Binding-site contacts:
Ligand atom O2 contacts residue MET95 of chain 1.A at 2.6 Å (h-bond).
Ligand atom O3 contacts residue ALA55 of chain 1.A at 4.0 Å.
Ligand atom C2 contacts residue THR49 of chain 1.A at 3.6 Å.
Ligand atom C1 contacts residue MET95 of chain 1.A at 3.4 Å (hydrophobic).
Ligand atom C contacts residue ILE69 of chain 1.A at 3.9 Å (hydrophobic).
Ligand atom O3 contacts residue GOL1 of chain 1.F at 3.0 Å (h-bond).
Ligand atom O3 contacts residue GLY48 of chain 1.A at 3.9 Å.
Ligand atom O2 contacts residue PRO58 of chain 1.A at 3.5 Å.
Ligand atom C2 contacts residue LEU56 of chain 1.A at 3.5 Å (hydrophobic).
Ligand atom C2 contacts residue GOL1 of chain 1.F at 4.1 Å.
Ligand atom C3 contacts residue VAL61 of chain 1.A at 3.7 Å (hydrophobic).
Ligand atom C contacts residue MET95 of chain 1.A at 3.6 Å (hydrophobic).
Ligand atom S contacts residue VAL61 of chain 1.A at 3.8 Å.
Ligand atom O contacts residue ILE69 of chain 1.A at 4.2 Å.
Ligand atom O1 contacts residue GLY48 of chain 1.A at 3.5 Å.
Ligand atom O1 contacts residue VAL61 of chain 1.A at 3.9 Å.
Ligand atom O2 contacts residue LEU56 of chain 1.A at 4.3 Å.
Ligand atom C1 contacts residue ALA51 of chain 1.A at 4.0 Å (hydrophobic).
Ligand atom O2 contacts residue ALA50 of chain 1.A at 4.4 Å.
Ligand atom C1 contacts residue THR49 of chain 1.A at 2.9 Å.
Ligand atom C1 contacts residue ALA50 of chain 1.A at 4.0 Å (hydrophobic).
Ligand atom C3 contacts residue LYS57 of chain 1.A at 4.3 Å.
Ligand atom C contacts residue GLY48 of chain 1.A at 4.2 Å.
Ligand atom O contacts residue TRP97 of chain 1.A at 3.6 Å.
Ligand atom O contacts residue PRO58 of chain 1.A at 3.4 Å.
Ligand atom S contacts residue GOL1 of chain 1.F at 4.3 Å.
Ligand atom O3 contacts residue ALA50 of chain 1.A at 4.1 Å.
Ligand atom O3 contacts residue THR49 of chain 1.A at 2.9 Å (h-bond).
Ligand atom C3 contacts residue PRO58 of chain 1.A at 4.3 Å (hydrophobic).
Ligand atom C3 contacts residue LEU56 of chain 1.A at 3.1 Å (hydrophobic).
Ligand atom O contacts residue VAL61 of chain 1.A at 3.5 Å.
Ligand atom O2 contacts residue ALA51 of chain 1.A at 3.3 Å.
Ligand atom O1 contacts residue ILE69 of chain 1.A at 4.0 Å.
Ligand atom C2 contacts residue ALA55 of chain 1.A at 4.0 Å (hydrophobic).
Ligand atom O1 contacts residue GOL1 of chain 1.F at 3.3 Å.
Ligand atom C contacts residue THR49 of chain 1.A at 3.3 Å.
Ligand atom C2 contacts residue ALA50 of chain 1.A at 4.0 Å (hydrophobic).
Ligand atom O2 contacts residue THR49 of chain 1.A at 4.0 Å.
Ligand atom C3 contacts residue GOL1 of chain 1.F at 3.7 Å.
Ligand atom S contacts residue ILE69 of chain 1.A at 4.2 Å.

The small molecule below binds the protein below.
Small molecule (SMILES): O=S1(=O)C[C@H](O)[C@@H](O)C1

Sequence of chain 1.A:
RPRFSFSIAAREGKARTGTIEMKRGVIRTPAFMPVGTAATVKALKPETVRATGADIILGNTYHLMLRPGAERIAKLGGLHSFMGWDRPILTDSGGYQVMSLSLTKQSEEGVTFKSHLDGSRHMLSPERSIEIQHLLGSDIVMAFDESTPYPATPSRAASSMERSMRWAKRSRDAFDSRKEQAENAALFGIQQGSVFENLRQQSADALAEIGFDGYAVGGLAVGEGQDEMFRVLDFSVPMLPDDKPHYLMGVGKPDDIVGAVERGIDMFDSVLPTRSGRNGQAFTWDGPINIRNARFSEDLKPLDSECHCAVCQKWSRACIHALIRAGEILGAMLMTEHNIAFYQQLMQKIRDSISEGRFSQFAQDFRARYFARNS